Binding-site contacts:
Ligand atom O3 contacts residue ALA49 of chain 1.A at 3.1 Å.
Ligand atom N4 contacts residue ASN100 of chain 1.A at 3.5 Å (h-bond).
Ligand atom C15 contacts residue PHE132 of chain 1.A at 3.4 Å (hydrophobic).
Ligand atom C16 contacts residue ASN100 of chain 1.A at 3.6 Å.
Ligand atom C6 contacts residue LEU101 of chain 1.A at 3.5 Å (hydrophobic).
Ligand atom C23 contacts residue TRP156 of chain 1.A at 3.3 Å (hydrophobic).
Ligand atom N5 contacts residue ASP87 of chain 1.A at 2.8 Å (salt-bridge).
Ligand atom C19 contacts residue PHE164 of chain 1.A at 3.6 Å (hydrophobic).
Ligand atom C29 contacts residue PHE132 of chain 1.A at 3.6 Å (hydrophobic).
Ligand atom N5 contacts residue SER46 of chain 1.A at 3.6 Å (h-bond).
Ligand atom C24 contacts residue PHE164 of chain 1.A at 3.5 Å (hydrophobic).
Ligand atom C10 contacts residue ASN100 of chain 1.A at 3.3 Å.
Ligand atom C14 contacts residue TRP156 of chain 1.A at 3.7 Å (hydrophobic).
Ligand atom C9 contacts residue ASN100 of chain 1.A at 3.6 Å.
Ligand atom C24 contacts residue ASN100 of chain 1.A at 3.7 Å.
Ligand atom O2 contacts residue PHE16 of chain 1.A at 3.7 Å.
Ligand atom C10 contacts residue TYR133 of chain 1.A at 3.3 Å (hydrophobic).
Ligand atom O1 contacts residue PHE132 of chain 1.A at 3.6 Å.
Ligand atom C22 contacts residue ALA15 of chain 1.A at 3.6 Å (hydrophobic).
Ligand atom N1 contacts residue ASN45 of chain 1.A at 3.5 Å (h-bond).
Ligand atom C20 contacts residue ILE98 of chain 1.A at 3.3 Å (hydrophobic).
Ligand atom N2 contacts residue MET92 of chain 1.A at 3.6 Å (h-bond).
Ligand atom N2 contacts residue LEU101 of chain 1.A at 3.6 Å.
Ligand atom C21 contacts residue ASN99 of chain 1.A at 3.6 Å.
Ligand atom C8 contacts residue LEU101 of chain 1.A at 3.5 Å (hydrophobic).
Ligand atom C17 contacts residue PHE16 of chain 1.A at 3.6 Å (hydrophobic).
Ligand atom C18 contacts residue PHE164 of chain 1.A at 3.7 Å (hydrophobic).
Ligand atom C12 contacts residue TRP156 of chain 1.A at 3.6 Å (hydrophobic).
Ligand atom C13 contacts residue ASN100 of chain 1.A at 3.3 Å.
Ligand atom C27 contacts residue MET92 of chain 1.A at 3.6 Å (hydrophobic).
Ligand atom C17 contacts residue TYR133 of chain 1.A at 3.2 Å (hydrophobic).
Ligand atom C17 contacts residue ASN100 of chain 1.A at 3.3 Å.
Ligand atom C11 contacts residue TYR133 of chain 1.A at 3.5 Å (hydrophobic).
Ligand atom C24 contacts residue LEU97 of chain 1.A at 3.4 Å (hydrophobic).
Ligand atom N4 contacts residue TYR133 of chain 1.A at 2.7 Å (h-bond).
Ligand atom O1 contacts residue LEU101 of chain 1.A at 3.6 Å.
Ligand atom N3 contacts residue TRP156 of chain 1.A at 3.5 Å (h-bond).
Ligand atom O2 contacts residue GLN17 of chain 1.A at 2.9 Å (h-bond).
Ligand atom C23 contacts residue LEU97 of chain 1.A at 3.0 Å (hydrophobic).
Ligand atom C16 contacts residue TRP156 of chain 1.A at 3.5 Å (hydrophobic).

Sequence of chain 1.A:
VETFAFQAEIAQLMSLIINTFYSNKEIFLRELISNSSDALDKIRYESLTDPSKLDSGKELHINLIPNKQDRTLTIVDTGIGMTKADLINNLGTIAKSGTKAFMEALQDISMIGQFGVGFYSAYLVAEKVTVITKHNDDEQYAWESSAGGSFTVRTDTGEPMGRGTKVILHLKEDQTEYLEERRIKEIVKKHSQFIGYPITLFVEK

This small molecule binds to this protein.
Small molecule (SMILES): CC[C@@H](C)Nc1cc(C(=O)NC2C[C@H]3CC[C@@H](C2)N3c2ccc(C(=O)C3CC3)cn2)c(C)cc1C(N)=O